Sequence of chain 1.B:
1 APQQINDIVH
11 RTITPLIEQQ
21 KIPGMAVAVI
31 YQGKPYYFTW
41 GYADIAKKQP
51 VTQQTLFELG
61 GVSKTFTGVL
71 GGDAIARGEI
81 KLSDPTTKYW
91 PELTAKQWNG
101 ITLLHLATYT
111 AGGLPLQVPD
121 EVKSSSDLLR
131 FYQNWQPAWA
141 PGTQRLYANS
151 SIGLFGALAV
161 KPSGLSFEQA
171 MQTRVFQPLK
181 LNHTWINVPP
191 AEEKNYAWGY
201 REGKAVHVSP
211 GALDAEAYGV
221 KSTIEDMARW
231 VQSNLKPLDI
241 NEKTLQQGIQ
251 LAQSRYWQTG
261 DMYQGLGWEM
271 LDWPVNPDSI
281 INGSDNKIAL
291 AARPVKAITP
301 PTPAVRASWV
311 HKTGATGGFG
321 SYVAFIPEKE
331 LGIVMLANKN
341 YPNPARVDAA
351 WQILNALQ

Binding-site contacts:
Ligand atom C15 contacts residue THR316 of chain 1.B at 3.8 Å.
Ligand atom O9B contacts residue GLY61 of chain 1.B at 3.2 Å.
Ligand atom C3' contacts residue LEU290 of chain 1.B at 3.7 Å (hydrophobic).
Ligand atom O4B contacts residue GLN117 of chain 1.B at 2.9 Å (h-bond).
Ligand atom S1 contacts residue TYR147 of chain 1.B at 3.9 Å.
Ligand atom C8 contacts residue ALA315 of chain 1.B at 4.0 Å (hydrophobic).
Ligand atom C16 contacts residue THR316 of chain 1.B at 3.9 Å.
Ligand atom C2 contacts residue ASN286 of chain 1.B at 3.5 Å.
Ligand atom S19 contacts residue GLY317 of chain 1.B at 4.1 Å.
Ligand atom C7 contacts residue ALA315 of chain 1.B at 3.9 Å (hydrophobic).
Ligand atom O12 contacts residue GLN117 of chain 1.B at 3.1 Å (h-bond).
Ligand atom C8 contacts residue LYS64 of chain 1.B at 3.9 Å.
Ligand atom C11 contacts residue TYR218 of chain 1.B at 4.0 Å (hydrophobic).
Ligand atom O9B contacts residue TYR147 of chain 1.B at 2.6 Å (h-bond).
Ligand atom O9A contacts residue GLY60 of chain 1.B at 3.9 Å.
Ligand atom N10 contacts residue ALA315 of chain 1.B at 2.9 Å (h-bond).
Ligand atom N5 contacts residue GLN117 of chain 1.B at 3.9 Å.
Ligand atom C17 contacts residue THR316 of chain 1.B at 4.1 Å.
Ligand atom O9A contacts residue ALA315 of chain 1.B at 2.9 Å (h-bond).
Ligand atom C4' contacts residue GLN117 of chain 1.B at 3.6 Å.
Ligand atom C14 contacts residue ALA315 of chain 1.B at 3.8 Å (hydrophobic).
Ligand atom O9B contacts residue LYS64 of chain 1.B at 2.9 Å (salt-bridge).
Ligand atom O12 contacts residue TYR218 of chain 1.B at 3.9 Å.
Ligand atom S19 contacts residue THR316 of chain 1.B at 4.0 Å.
Ligand atom C16 contacts residue GLY317 of chain 1.B at 3.5 Å.
Ligand atom C17 contacts residue GLY317 of chain 1.B at 3.4 Å.
Ligand atom C13 contacts residue ALA315 of chain 1.B at 3.4 Å (hydrophobic).
Ligand atom C8 contacts residue TYR147 of chain 1.B at 3.7 Å (hydrophobic).
Ligand atom C2 contacts residue LEU290 of chain 1.B at 4.0 Å (hydrophobic).
Ligand atom C13 contacts residue TYR218 of chain 1.B at 3.6 Å (hydrophobic).
Ligand atom C11 contacts residue ASN149 of chain 1.B at 4.0 Å.
Ligand atom C15 contacts residue ALA315 of chain 1.B at 3.9 Å (hydrophobic).
Ligand atom C8 contacts residue GLY61 of chain 1.B at 3.5 Å.
Ligand atom S19 contacts residue VAL208 of chain 1.B at 3.8 Å.
Ligand atom O12 contacts residue ASN149 of chain 1.B at 2.9 Å (h-bond).
Ligand atom C14 contacts residue THR316 of chain 1.B at 3.7 Å.
Ligand atom C11 contacts residue ALA315 of chain 1.B at 3.6 Å (hydrophobic).
Ligand atom C3' contacts residue ASN286 of chain 1.B at 3.8 Å.
Ligand atom O9A contacts residue GLY61 of chain 1.B at 2.8 Å (h-bond).
Ligand atom O9A contacts residue GLY314 of chain 1.B at 3.5 Å.

A small-molecule ligand and the protein it binds are described below.
Small molecule (SMILES): C=C1CSC([C@H](NC(=O)Cc2cccs2)C(=O)O)=NC1C(=O)O